Sequence of chain 1.B:
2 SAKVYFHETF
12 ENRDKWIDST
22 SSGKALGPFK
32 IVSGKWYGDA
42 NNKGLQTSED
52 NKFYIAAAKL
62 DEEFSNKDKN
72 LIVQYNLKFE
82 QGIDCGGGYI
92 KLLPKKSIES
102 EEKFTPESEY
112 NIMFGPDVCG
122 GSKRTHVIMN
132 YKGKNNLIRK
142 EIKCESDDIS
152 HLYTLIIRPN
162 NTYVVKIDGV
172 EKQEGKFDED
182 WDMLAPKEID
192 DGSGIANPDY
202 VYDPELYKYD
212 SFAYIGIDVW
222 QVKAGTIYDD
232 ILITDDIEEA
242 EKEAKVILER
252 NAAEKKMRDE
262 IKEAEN

This small molecule binds to this protein.
Small molecule (SMILES): OC[C@H]1O[C@@H](O)[C@H](O)[C@@H](O)[C@@H]1O

Binding-site contacts:
Ligand atom C5 contacts residue MET114 of chain 1.B at 3.9 Å (hydrophobic).
Ligand atom O5 contacts residue MET114 of chain 1.B at 3.5 Å.
Ligand atom O3 contacts residue TYR111 of chain 1.B at 3.5 Å (h-bond).
Ligand atom O6 contacts residue ASP118 of chain 1.B at 4.4 Å.
Ligand atom O5 contacts residue TYR90 of chain 1.B at 4.2 Å.
Ligand atom O1 contacts residue MET114 of chain 1.B at 4.1 Å.
Ligand atom O3 contacts residue ILE129 of chain 1.B at 3.7 Å.
Ligand atom C6 contacts residue TYR90 of chain 1.B at 4.4 Å (hydrophobic).
Ligand atom C6 contacts residue ASP118 of chain 1.B at 4.3 Å.
Ligand atom C1 contacts residue LYS92 of chain 1.B at 4.2 Å.
Ligand atom C4 contacts residue ILE129 of chain 1.B at 3.5 Å (hydrophobic).
Ligand atom C2 contacts residue TYR111 of chain 1.B at 3.3 Å (hydrophobic).
Ligand atom O6 contacts residue HIS127 of chain 1.B at 3.7 Å.
Ligand atom C1 contacts residue MET114 of chain 1.B at 4.0 Å (hydrophobic).
Ligand atom C4 contacts residue MET114 of chain 1.B at 4.1 Å (hydrophobic).
Ligand atom C2 contacts residue ILE129 of chain 1.B at 4.2 Å (hydrophobic).
Ligand atom C2 contacts residue MET114 of chain 1.B at 3.9 Å (hydrophobic).
Ligand atom C6 contacts residue MET114 of chain 1.B at 3.7 Å (hydrophobic).
Ligand atom O4 contacts residue LEU138 of chain 1.B at 4.1 Å.
Ligand atom C3 contacts residue ILE129 of chain 1.B at 4.0 Å (hydrophobic).
Ligand atom O3 contacts residue LEU138 of chain 1.B at 4.1 Å.
Ligand atom O2 contacts residue LYS92 of chain 1.B at 4.1 Å.
Ligand atom O1 contacts residue ASP219 of chain 1.B at 4.2 Å.
Ligand atom O1 contacts residue LYS92 of chain 1.B at 2.9 Å (salt-bridge).
Ligand atom O3 contacts residue ASN136 of chain 1.B at 4.1 Å.
Ligand atom O2 contacts residue TYR111 of chain 1.B at 3.0 Å (h-bond).
Ligand atom C6 contacts residue HIS127 of chain 1.B at 3.8 Å.
Ligand atom O4 contacts residue ILE129 of chain 1.B at 4.0 Å.
Ligand atom C3 contacts residue TYR111 of chain 1.B at 4.0 Å (hydrophobic).
Ligand atom O1 contacts residue PRO107 of chain 1.B at 4.1 Å.
Ligand atom O2 contacts residue ASN136 of chain 1.B at 3.9 Å.